A protein and the small-molecule ligand that binds it are described below.
Small molecule (SMILES): COCCOCc1nn(C)c2c1CSCc1cc(n(C)n1)CCc1cc(c3ccc(F)cc3c1)OCCCc1c(C(=O)O)n(C)c3c-2c(Cl)ccc13

Sequence of chain 1.A:
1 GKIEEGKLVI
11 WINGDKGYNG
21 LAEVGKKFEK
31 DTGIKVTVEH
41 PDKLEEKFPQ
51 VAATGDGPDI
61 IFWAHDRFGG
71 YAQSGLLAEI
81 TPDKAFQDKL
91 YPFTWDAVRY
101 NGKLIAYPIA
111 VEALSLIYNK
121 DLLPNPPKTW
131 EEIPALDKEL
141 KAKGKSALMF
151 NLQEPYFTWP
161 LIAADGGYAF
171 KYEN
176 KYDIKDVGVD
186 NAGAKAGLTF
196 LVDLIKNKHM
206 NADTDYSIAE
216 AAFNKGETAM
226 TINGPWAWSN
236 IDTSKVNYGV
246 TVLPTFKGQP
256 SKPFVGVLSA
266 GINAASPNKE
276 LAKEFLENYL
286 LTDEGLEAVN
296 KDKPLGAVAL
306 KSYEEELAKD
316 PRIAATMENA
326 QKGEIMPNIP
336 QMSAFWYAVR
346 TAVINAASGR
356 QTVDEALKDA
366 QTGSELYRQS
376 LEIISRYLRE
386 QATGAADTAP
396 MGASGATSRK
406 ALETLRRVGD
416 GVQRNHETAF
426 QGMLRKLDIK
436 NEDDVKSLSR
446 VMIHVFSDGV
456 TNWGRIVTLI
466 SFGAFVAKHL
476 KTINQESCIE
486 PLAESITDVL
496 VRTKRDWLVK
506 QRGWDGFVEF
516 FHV

Binding-site contacts:
Ligand atom CL41 contacts residue PHE425 of chain 1.A at 3.7 Å.
Ligand atom O5 contacts residue ALA424 of chain 1.A at 3.2 Å.
Ligand atom C33 contacts residue VAL450 of chain 1.A at 3.5 Å (hydrophobic).
Ligand atom O2 contacts residue ALA424 of chain 1.A at 3.3 Å.
Ligand atom C43 contacts residue THR463 of chain 1.A at 3.7 Å.
Ligand atom C7 contacts residue ALA424 of chain 1.A at 3.7 Å (hydrophobic).
Ligand atom N52 contacts residue VAL450 of chain 1.A at 3.6 Å.
Ligand atom N50 contacts residue VAL450 of chain 1.A at 3.7 Å.
Ligand atom C19 contacts residue MET428 of chain 1.A at 3.7 Å (hydrophobic).
Ligand atom C27 contacts residue PHE467 of chain 1.A at 3.7 Å (hydrophobic).
Ligand atom C29 contacts residue MET447 of chain 1.A at 3.6 Å (hydrophobic).
Ligand atom O32 contacts residue LEU464 of chain 1.A at 3.7 Å.
Ligand atom C37 contacts residue THR463 of chain 1.A at 3.5 Å.
Ligand atom C23 contacts residue PHE467 of chain 1.A at 3.5 Å (hydrophobic).
Ligand atom F26 contacts residue GLY468 of chain 1.A at 3.6 Å.
Ligand atom C29 contacts residue PHE467 of chain 1.A at 3.7 Å (hydrophobic).
Ligand atom C27 contacts residue GLY468 of chain 1.A at 3.7 Å.
Ligand atom N8 contacts residue ALA424 of chain 1.A at 3.4 Å.
Ligand atom CL41 contacts residue MET428 of chain 1.A at 3.4 Å.
Ligand atom C35 contacts residue LEU464 of chain 1.A at 3.7 Å (hydrophobic).
Ligand atom C16 contacts residue VAL450 of chain 1.A at 3.7 Å (hydrophobic).
Ligand atom F26 contacts residue VAL471 of chain 1.A at 3.7 Å.
Ligand atom N50 contacts residue MET428 of chain 1.A at 3.6 Å.
Ligand atom O48 contacts residue ARG460 of chain 1.A at 2.8 Å (salt-bridge).
Ligand atom C47 contacts residue ARG460 of chain 1.A at 3.5 Å.
Ligand atom C36 contacts residue THR463 of chain 1.A at 3.5 Å.
Ligand atom C15 contacts residue VAL450 of chain 1.A at 3.7 Å (hydrophobic).
Ligand atom F26 contacts residue LEU487 of chain 1.A at 3.5 Å.
Ligand atom C27 contacts residue LEU464 of chain 1.A at 3.4 Å (hydrophobic).
Ligand atom C46 contacts residue THR463 of chain 1.A at 3.6 Å.
Ligand atom C28 contacts residue LEU464 of chain 1.A at 3.5 Å (hydrophobic).
Ligand atom C28 contacts residue MET447 of chain 1.A at 3.7 Å (hydrophobic).
Ligand atom C18 contacts residue MET428 of chain 1.A at 3.6 Å (hydrophobic).
Ligand atom C25 contacts residue PHE467 of chain 1.A at 3.5 Å (hydrophobic).
Ligand atom C1 contacts residue THR423 of chain 1.A at 3.7 Å.
Ligand atom C24 contacts residue PHE467 of chain 1.A at 3.5 Å (hydrophobic).
Ligand atom O49 contacts residue ARG460 of chain 1.A at 3.2 Å (salt-bridge).
Ligand atom CL41 contacts residue ALA424 of chain 1.A at 3.5 Å.
Ligand atom C39 contacts residue PHE467 of chain 1.A at 3.6 Å (hydrophobic).
Ligand atom C23 contacts residue MET447 of chain 1.A at 3.6 Å (hydrophobic).